The protein below binds the small molecule below.
Small molecule (SMILES): CC(=O)N[C@H]1[C@H](O[C@H]2[C@H](O)[C@@H](NC(C)=O)CO[C@@H]2CO)O[C@H](CO)[C@@H](O)[C@@H]1O

Sequence of chain 1.A:
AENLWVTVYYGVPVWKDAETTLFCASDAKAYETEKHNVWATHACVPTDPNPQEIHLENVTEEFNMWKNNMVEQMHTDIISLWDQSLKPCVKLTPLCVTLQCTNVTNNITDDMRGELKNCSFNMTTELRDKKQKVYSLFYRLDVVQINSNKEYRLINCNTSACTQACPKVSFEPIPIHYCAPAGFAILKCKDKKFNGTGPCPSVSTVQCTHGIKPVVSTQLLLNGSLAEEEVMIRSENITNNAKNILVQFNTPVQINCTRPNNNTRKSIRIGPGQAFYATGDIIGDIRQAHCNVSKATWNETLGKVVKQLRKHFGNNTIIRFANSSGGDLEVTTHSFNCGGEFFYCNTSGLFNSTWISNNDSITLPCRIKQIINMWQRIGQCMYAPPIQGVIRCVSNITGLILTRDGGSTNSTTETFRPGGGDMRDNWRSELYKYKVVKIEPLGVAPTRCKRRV

Binding-site contacts:
Ligand atom O5 contacts residue ASN361 of chain 1.A at 2.4 Å (h-bond).
Ligand atom C2 contacts residue ASN361 of chain 1.A at 2.4 Å.
Ligand atom O6 contacts residue ASN361 of chain 1.A at 3.9 Å.
Ligand atom O7 contacts residue ASN361 of chain 1.A at 4.2 Å.
Ligand atom C5 contacts residue ASN361 of chain 1.A at 3.7 Å.
Ligand atom C8 contacts residue GLY358 of chain 1.A at 3.7 Å.
Ligand atom C4 contacts residue ASN361 of chain 1.A at 4.2 Å.
Ligand atom C1 contacts residue ASN361 of chain 1.A at 1.4 Å.
Ligand atom N2 contacts residue ASN361 of chain 1.A at 2.8 Å (h-bond).
Ligand atom C3 contacts residue ASN361 of chain 1.A at 3.7 Å.
Ligand atom C7 contacts residue ASN361 of chain 1.A at 3.7 Å.